This protein binds this small molecule.
Small molecule (SMILES): Nc1ncnc2c1ncn2[C@H]1C[C@H](O)[C@@H](COP(=O)(O)OP(=O)(O)C(Br)(Br)P(=O)(O)O)O1

Sequence of chain 1.D:
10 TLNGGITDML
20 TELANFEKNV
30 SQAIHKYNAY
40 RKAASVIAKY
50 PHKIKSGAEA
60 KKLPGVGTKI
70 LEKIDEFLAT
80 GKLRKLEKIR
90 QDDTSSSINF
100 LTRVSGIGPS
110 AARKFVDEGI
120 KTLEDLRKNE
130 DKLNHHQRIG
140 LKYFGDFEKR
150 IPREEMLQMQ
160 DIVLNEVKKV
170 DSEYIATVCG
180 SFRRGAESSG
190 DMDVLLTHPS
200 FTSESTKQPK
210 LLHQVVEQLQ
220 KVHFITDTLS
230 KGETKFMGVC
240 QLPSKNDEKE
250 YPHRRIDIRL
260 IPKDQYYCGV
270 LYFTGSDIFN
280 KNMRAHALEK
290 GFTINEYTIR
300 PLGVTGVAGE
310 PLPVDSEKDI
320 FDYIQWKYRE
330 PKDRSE

Binding-site contacts:
Ligand atom O3' contacts residue THR273 of chain 1.D at 3.5 Å (h-bond).
Ligand atom C2' contacts residue ASN279 of chain 1.D at 3.4 Å.
Ligand atom PG contacts residue GLY189 of chain 1.D at 3.4 Å.
Ligand atom N7 contacts residue ASP276 of chain 1.D at 3.6 Å.
Ligand atom C4' contacts residue PHE272 of chain 1.D at 3.5 Å (hydrophobic).
Ligand atom O3G contacts residue SER180 of chain 1.D at 2.6 Å (h-bond).
Ligand atom PA contacts residue MG1 of chain 1.F at 3.2 Å.
Ligand atom O1A contacts residue ASP192 of chain 1.D at 2.8 Å (salt-bridge).
Ligand atom C1' contacts residue ASN279 of chain 1.D at 3.6 Å.
Ligand atom O3' contacts residue ARG183 of chain 1.D at 3.5 Å (salt-bridge).
Ligand atom PA contacts residue NA1 of chain 1.I at 3.5 Å.
Ligand atom C5' contacts residue ASP192 of chain 1.D at 3.5 Å.
Ligand atom O3A contacts residue MG1 of chain 1.F at 3.5 Å.
Ligand atom O1B contacts residue SER180 of chain 1.D at 3.2 Å (h-bond).
Ligand atom C2' contacts residue GLY274 of chain 1.D at 3.6 Å.
Ligand atom O3G contacts residue GLY189 of chain 1.D at 3.0 Å (h-bond).
Ligand atom BR1 contacts residue ARG183 of chain 1.D at 3.4 Å.
Ligand atom O4' contacts residue PHE272 of chain 1.D at 3.6 Å.
Ligand atom O1G contacts residue ASP190 of chain 1.D at 2.9 Å (salt-bridge).
Ligand atom PG contacts residue MG1 of chain 1.F at 3.2 Å.
Ligand atom O1A contacts residue ASP190 of chain 1.D at 3.0 Å (salt-bridge).
Ligand atom C5 contacts residue ASP276 of chain 1.D at 3.5 Å.
Ligand atom O1G contacts residue MG1 of chain 1.F at 2.2 Å.
Ligand atom O1B contacts residue GLY179 of chain 1.D at 3.2 Å.
Ligand atom C4 contacts residue ASP276 of chain 1.D at 3.7 Å.
Ligand atom O1A contacts residue NA1 of chain 1.I at 2.4 Å (h-bond).
Ligand atom O1A contacts residue MG1 of chain 1.F at 2.0 Å.
Ligand atom O3' contacts residue GLY274 of chain 1.D at 3.4 Å.
Ligand atom C1' contacts residue TYR271 of chain 1.D at 3.5 Å (hydrophobic).
Ligand atom O1B contacts residue MG1 of chain 1.F at 2.1 Å.
Ligand atom O2G contacts residue GLY189 of chain 1.D at 3.1 Å (h-bond).
Ligand atom O3G contacts residue MG1 of chain 1.F at 3.5 Å.
Ligand atom O1B contacts residue ASP192 of chain 1.D at 2.9 Å (salt-bridge).
Ligand atom N3 contacts residue ASN279 of chain 1.D at 3.1 Å (h-bond).
Ligand atom N3 contacts residue TYR271 of chain 1.D at 3.6 Å.
Ligand atom O2B contacts residue SER180 of chain 1.D at 3.7 Å.
Ligand atom O3G contacts residue SER188 of chain 1.D at 3.6 Å.
Ligand atom PB contacts residue MG1 of chain 1.F at 3.2 Å.
Ligand atom C2' contacts residue TYR271 of chain 1.D at 3.4 Å (hydrophobic).
Ligand atom O2B contacts residue ARG183 of chain 1.D at 2.8 Å (salt-bridge).